Sequence of chain 1.D:
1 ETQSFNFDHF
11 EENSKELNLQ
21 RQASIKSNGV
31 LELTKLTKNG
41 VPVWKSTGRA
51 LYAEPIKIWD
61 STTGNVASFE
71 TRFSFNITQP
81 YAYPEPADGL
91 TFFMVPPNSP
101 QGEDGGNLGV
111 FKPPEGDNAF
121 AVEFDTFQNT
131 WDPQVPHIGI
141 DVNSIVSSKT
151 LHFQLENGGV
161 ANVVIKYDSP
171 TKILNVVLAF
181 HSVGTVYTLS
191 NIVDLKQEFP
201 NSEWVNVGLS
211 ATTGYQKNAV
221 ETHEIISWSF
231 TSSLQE

This small molecule binds to this protein.
Small molecule (SMILES): CC(=O)N[C@H]1[C@H](O[C@H]2[C@H](O)[C@@H](NC(C)=O)CO[C@@H]2CO)O[C@H](CO)[C@@H](O)[C@@H]1O

Binding-site contacts:
Ligand atom C5 contacts residue GLU224 of chain 1.D at 3.8 Å.
Ligand atom O5 contacts residue ASN76 of chain 1.D at 2.3 Å (h-bond).
Ligand atom C2 contacts residue ASN76 of chain 1.D at 2.4 Å.
Ligand atom C1 contacts residue ASN76 of chain 1.D at 1.4 Å.
Ligand atom C3 contacts residue ASN76 of chain 1.D at 3.7 Å.
Ligand atom C1 contacts residue GLU224 of chain 1.D at 4.4 Å.
Ligand atom O5 contacts residue THR222 of chain 1.D at 4.2 Å.
Ligand atom O7 contacts residue ASN76 of chain 1.D at 3.6 Å (h-bond).
Ligand atom C5 contacts residue THR222 of chain 1.D at 4.3 Å.
Ligand atom N2 contacts residue ASN76 of chain 1.D at 2.9 Å (h-bond).
Ligand atom N2 contacts residue GLY158 of chain 1.D at 2.9 Å (h-bond).
Ligand atom C8 contacts residue LEU36 of chain 1.D at 3.8 Å (hydrophobic).
Ligand atom O5 contacts residue GLU224 of chain 1.D at 3.3 Å (salt-bridge).
Ligand atom C5 contacts residue THR78 of chain 1.D at 4.1 Å.
Ligand atom C4 contacts residue ASN76 of chain 1.D at 4.2 Å.
Ligand atom C7 contacts residue ASN76 of chain 1.D at 3.4 Å.
Ligand atom C7 contacts residue GLY158 of chain 1.D at 3.5 Å.
Ligand atom C6 contacts residue THR222 of chain 1.D at 3.9 Å.
Ligand atom C8 contacts residue THR222 of chain 1.D at 4.3 Å.
Ligand atom C5 contacts residue ASN76 of chain 1.D at 3.6 Å.
Ligand atom C8 contacts residue PRO80 of chain 1.D at 4.5 Å (hydrophobic).
Ligand atom C2 contacts residue GLY158 of chain 1.D at 4.1 Å.
Ligand atom C8 contacts residue GLY158 of chain 1.D at 3.1 Å.
Ligand atom C8 contacts residue VAL160 of chain 1.D at 3.8 Å (hydrophobic).
Ligand atom O5 contacts residue THR78 of chain 1.D at 4.5 Å.
Ligand atom O6 contacts residue GLU224 of chain 1.D at 2.5 Å (salt-bridge).
Ligand atom C1 contacts residue GLY158 of chain 1.D at 4.3 Å.
Ligand atom C6 contacts residue GLU224 of chain 1.D at 3.0 Å.